Sequence of chain 1.B:
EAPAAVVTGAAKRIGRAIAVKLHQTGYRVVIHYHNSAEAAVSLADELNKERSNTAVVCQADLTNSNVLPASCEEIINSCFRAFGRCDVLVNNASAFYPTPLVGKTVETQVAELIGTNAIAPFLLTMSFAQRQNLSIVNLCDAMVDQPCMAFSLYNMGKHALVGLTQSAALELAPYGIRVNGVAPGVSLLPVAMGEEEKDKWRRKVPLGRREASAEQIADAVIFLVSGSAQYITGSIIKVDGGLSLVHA

This protein binds this small molecule.
Small molecule (SMILES): COc1ccc(-c2[nH]c3nc(N)[nH]c(=O)c3c2C#N)cc1

Sequence of chain 1.C:
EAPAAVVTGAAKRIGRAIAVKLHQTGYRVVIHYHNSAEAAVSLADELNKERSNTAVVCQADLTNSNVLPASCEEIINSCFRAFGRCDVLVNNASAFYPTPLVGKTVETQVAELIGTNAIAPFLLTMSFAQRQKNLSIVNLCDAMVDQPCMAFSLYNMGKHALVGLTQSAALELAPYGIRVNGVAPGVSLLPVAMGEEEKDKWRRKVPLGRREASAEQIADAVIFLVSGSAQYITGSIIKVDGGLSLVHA

Binding-site contacts:
Ligand atom OAD contacts residue NAP1 of chain 1.H at 3.4 Å (h-bond).
Ligand atom CAP contacts residue NAP1 of chain 1.H at 3.6 Å.
Ligand atom OAD contacts residue ARG34 of chain 1.B at 3.2 Å (salt-bridge).
Ligand atom CAT contacts residue TYR194 of chain 1.B at 3.3 Å (hydrophobic).
Ligand atom CAA contacts residue CYS188 of chain 1.B at 3.1 Å (hydrophobic).
Ligand atom CAN contacts residue PHE117 of chain 1.B at 3.5 Å (hydrophobic).
Ligand atom CAN contacts residue NAP1 of chain 1.H at 3.4 Å.
Ligand atom NAJ contacts residue TYR194 of chain 1.B at 3.3 Å (h-bond).
Ligand atom NAK contacts residue NAP1 of chain 1.H at 2.7 Å (h-bond).
Ligand atom CAH contacts residue GLY225 of chain 1.B at 3.7 Å.
Ligand atom CAF contacts residue GLY225 of chain 1.B at 3.7 Å.
Ligand atom NAL contacts residue TYR194 of chain 1.B at 2.7 Å (h-bond).
Ligand atom CAQ contacts residue PHE117 of chain 1.B at 3.7 Å (hydrophobic).
Ligand atom NAB contacts residue LEU229 of chain 1.B at 3.8 Å.
Ligand atom CAI contacts residue TYR194 of chain 1.B at 3.8 Å (hydrophobic).
Ligand atom CAU contacts residue NAP1 of chain 1.H at 3.7 Å.
Ligand atom OAM contacts residue CYS188 of chain 1.B at 3.8 Å.
Ligand atom OAM contacts residue MET183 of chain 1.B at 3.4 Å.
Ligand atom CAR contacts residue NAP1 of chain 1.H at 3.3 Å.
Ligand atom CAQ contacts residue NAP1 of chain 1.H at 3.6 Å.
Ligand atom NAC contacts residue NAP1 of chain 1.H at 3.2 Å (h-bond).
Ligand atom CAI contacts residue ASP181 of chain 1.B at 3.1 Å.
Ligand atom NAL contacts residue NAP1 of chain 1.H at 3.5 Å.
Ligand atom NAC contacts residue SER115 of chain 1.B at 2.9 Å (h-bond).
Ligand atom NAB contacts residue NAP1 of chain 1.H at 3.5 Å (h-bond).
Ligand atom NAJ contacts residue NAP1 of chain 1.H at 2.9 Å (h-bond).
Ligand atom CAO contacts residue CYS188 of chain 1.B at 3.8 Å (hydrophobic).
Ligand atom CAG contacts residue ASP181 of chain 1.B at 3.2 Å.
Ligand atom NAB contacts residue PRO230 of chain 1.B at 3.5 Å.
Ligand atom CAR contacts residue PHE117 of chain 1.B at 3.7 Å (hydrophobic).
Ligand atom NAL contacts residue PHE117 of chain 1.B at 3.5 Å.
Ligand atom CAT contacts residue PHE117 of chain 1.B at 3.5 Å (hydrophobic).
Ligand atom NAC contacts residue PHE117 of chain 1.B at 3.6 Å.
Ligand atom CAS contacts residue PHE117 of chain 1.B at 3.8 Å (hydrophobic).
Ligand atom CAT contacts residue NAP1 of chain 1.H at 3.8 Å.
Ligand atom CAA contacts residue MET183 of chain 1.B at 3.5 Å (hydrophobic).
Ligand atom CAA contacts residue GLN186 of chain 1.B at 3.5 Å.
Ligand atom CAS contacts residue NAP1 of chain 1.H at 3.5 Å.
Ligand atom CAE contacts residue NAP1 of chain 1.H at 3.4 Å.
Ligand atom NAJ contacts residue PHE117 of chain 1.B at 3.6 Å.